A protein and the small-molecule ligand that binds it are described below.
Small molecule (SMILES): OC1C(O)C(O)C(O)C(O)C1O

Binding-site contacts:
Ligand atom O2 contacts residue ASP172 of chain 2.A at 3.9 Å.
Ligand atom C2 contacts residue HIS155 of chain 2.A at 4.2 Å.
Ligand atom O1 contacts residue HIS176 of chain 2.A at 3.2 Å (h-bond).
Ligand atom C3 contacts residue TRP272 of chain 2.A at 4.4 Å (hydrophobic).
Ligand atom C1 contacts residue ASP172 of chain 2.A at 4.1 Å.
Ligand atom O6 contacts residue ASP172 of chain 2.A at 4.2 Å.
Ligand atom O4 contacts residue TRP272 of chain 2.A at 4.5 Å.
Ligand atom O2 contacts residue HIS155 of chain 2.A at 3.8 Å.
Ligand atom C2 contacts residue THR173 of chain 2.A at 4.2 Å.
Ligand atom O3 contacts residue THR173 of chain 2.A at 4.2 Å.
Ligand atom C6 contacts residue ASP172 of chain 2.A at 4.0 Å.
Ligand atom O2 contacts residue THR173 of chain 2.A at 2.8 Å (h-bond).
Ligand atom O3 contacts residue ASN157 of chain 2.A at 3.9 Å.
Ligand atom O1 contacts residue ASP172 of chain 2.A at 3.4 Å (salt-bridge).

Sequence of chain 2.A:
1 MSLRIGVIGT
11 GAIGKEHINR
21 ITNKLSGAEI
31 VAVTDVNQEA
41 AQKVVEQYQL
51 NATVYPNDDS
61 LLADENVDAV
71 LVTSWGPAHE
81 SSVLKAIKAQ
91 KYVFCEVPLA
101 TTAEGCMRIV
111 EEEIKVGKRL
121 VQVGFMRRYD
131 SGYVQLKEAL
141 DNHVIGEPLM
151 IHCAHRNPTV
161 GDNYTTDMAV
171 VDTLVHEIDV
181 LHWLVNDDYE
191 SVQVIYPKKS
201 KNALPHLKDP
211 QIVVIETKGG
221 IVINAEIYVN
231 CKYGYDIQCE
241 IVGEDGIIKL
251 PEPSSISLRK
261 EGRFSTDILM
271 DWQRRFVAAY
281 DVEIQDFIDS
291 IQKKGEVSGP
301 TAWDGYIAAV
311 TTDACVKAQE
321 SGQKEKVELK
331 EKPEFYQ